Sequence of chain 1.F:
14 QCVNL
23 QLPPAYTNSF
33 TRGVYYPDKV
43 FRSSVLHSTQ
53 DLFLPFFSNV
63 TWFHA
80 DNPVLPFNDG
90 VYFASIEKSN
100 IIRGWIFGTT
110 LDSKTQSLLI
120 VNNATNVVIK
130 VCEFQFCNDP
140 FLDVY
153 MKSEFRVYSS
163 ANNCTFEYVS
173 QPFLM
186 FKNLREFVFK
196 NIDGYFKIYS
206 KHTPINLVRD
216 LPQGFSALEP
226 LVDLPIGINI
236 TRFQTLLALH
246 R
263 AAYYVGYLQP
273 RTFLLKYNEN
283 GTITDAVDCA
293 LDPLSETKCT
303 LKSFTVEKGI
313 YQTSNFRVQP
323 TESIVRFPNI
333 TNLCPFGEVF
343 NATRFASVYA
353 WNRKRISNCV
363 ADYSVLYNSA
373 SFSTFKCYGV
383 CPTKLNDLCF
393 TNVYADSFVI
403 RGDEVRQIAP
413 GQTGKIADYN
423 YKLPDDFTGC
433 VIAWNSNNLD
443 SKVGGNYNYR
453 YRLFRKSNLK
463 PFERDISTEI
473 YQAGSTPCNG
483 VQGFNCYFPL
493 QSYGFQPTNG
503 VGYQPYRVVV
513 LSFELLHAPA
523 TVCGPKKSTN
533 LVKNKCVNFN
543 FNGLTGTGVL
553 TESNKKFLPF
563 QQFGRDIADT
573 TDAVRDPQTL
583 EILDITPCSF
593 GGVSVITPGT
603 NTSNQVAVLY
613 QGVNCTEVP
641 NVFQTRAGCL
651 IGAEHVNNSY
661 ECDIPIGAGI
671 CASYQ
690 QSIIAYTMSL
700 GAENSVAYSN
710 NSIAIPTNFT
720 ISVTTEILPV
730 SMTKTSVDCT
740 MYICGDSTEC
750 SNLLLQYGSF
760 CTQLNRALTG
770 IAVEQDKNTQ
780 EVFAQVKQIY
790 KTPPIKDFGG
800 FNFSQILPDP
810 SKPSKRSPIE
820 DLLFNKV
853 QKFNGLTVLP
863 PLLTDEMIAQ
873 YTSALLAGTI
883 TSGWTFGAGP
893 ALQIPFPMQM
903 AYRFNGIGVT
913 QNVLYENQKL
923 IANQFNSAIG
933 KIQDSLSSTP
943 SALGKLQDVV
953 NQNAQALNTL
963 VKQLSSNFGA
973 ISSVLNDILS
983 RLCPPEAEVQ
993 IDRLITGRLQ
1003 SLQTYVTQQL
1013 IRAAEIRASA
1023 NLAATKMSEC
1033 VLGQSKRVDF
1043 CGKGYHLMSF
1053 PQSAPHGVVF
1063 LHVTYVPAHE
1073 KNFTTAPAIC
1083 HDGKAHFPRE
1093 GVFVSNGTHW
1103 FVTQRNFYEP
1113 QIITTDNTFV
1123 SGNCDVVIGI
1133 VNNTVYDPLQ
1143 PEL

The protein below binds the small molecule below.
Small molecule (SMILES): CC(=O)N[C@@H]1[C@@H](O)[C@H](O)[C@@H](CO)O[C@H]1O

Binding-site contacts:
Ligand atom C7 contacts residue ASN17 of chain 1.F at 3.5 Å.
Ligand atom C2 contacts residue ASN17 of chain 1.F at 2.5 Å.
Ligand atom N2 contacts residue ASN17 of chain 1.F at 2.9 Å (h-bond).
Ligand atom C1 contacts residue ASN17 of chain 1.F at 1.5 Å.
Ligand atom C3 contacts residue ASN17 of chain 1.F at 3.8 Å.
Ligand atom C7 contacts residue CYS15 of chain 1.F at 4.1 Å (hydrophobic).
Ligand atom C5 contacts residue ASN17 of chain 1.F at 3.7 Å.
Ligand atom O5 contacts residue ASN17 of chain 1.F at 2.4 Å (h-bond).
Ligand atom C8 contacts residue VAL16 of chain 1.F at 4.5 Å (hydrophobic).
Ligand atom C4 contacts residue ASN17 of chain 1.F at 4.3 Å.
Ligand atom C8 contacts residue CYS15 of chain 1.F at 3.5 Å (hydrophobic).
Ligand atom N2 contacts residue CYS15 of chain 1.F at 3.7 Å.
Ligand atom O7 contacts residue ASN17 of chain 1.F at 3.7 Å.